Binding-site contacts:
Ligand atom O7 contacts residue ASN308 of chain 2.C at 4.3 Å.
Ligand atom O5 contacts residue ASN308 of chain 2.C at 2.5 Å (h-bond).
Ligand atom N2 contacts residue ASN308 of chain 2.C at 2.8 Å (h-bond).
Ligand atom C7 contacts residue ASN308 of chain 2.C at 3.7 Å.
Ligand atom C3 contacts residue ASN308 of chain 2.C at 3.8 Å.
Ligand atom C5 contacts residue ASN308 of chain 2.C at 3.7 Å.
Ligand atom C1 contacts residue ASN308 of chain 2.C at 1.4 Å.
Ligand atom C2 contacts residue ASN308 of chain 2.C at 2.5 Å.
Ligand atom O6 contacts residue ASN308 of chain 2.C at 3.9 Å.
Ligand atom C4 contacts residue ASN308 of chain 2.C at 4.3 Å.

Sequence of chain 2.C:
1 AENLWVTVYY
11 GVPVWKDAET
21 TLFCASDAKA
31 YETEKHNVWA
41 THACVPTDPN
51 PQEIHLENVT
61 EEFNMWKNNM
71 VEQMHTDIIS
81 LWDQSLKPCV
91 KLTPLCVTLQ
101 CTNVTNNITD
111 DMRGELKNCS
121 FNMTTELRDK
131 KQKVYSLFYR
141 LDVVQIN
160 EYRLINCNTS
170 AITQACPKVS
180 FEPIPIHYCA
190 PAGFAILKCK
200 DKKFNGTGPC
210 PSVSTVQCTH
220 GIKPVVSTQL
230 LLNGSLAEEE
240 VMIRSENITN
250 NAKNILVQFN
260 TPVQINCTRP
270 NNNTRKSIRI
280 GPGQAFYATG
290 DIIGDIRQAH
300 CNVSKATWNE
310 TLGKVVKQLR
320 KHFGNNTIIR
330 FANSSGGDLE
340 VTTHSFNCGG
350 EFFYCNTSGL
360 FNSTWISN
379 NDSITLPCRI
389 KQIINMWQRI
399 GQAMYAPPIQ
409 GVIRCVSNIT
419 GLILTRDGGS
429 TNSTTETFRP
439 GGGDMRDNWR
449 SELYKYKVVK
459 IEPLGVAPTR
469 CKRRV

This protein binds this small molecule.
Small molecule (SMILES): CC(=O)N[C@@H]1[C@@H](O)[C@H](O)[C@@H](CO)O[C@H]1O